Binding-site contacts:
Ligand atom NAM contacts residue VAL118 of chain 1.B at 4.0 Å.
Ligand atom CAA contacts residue VAL118 of chain 1.B at 3.6 Å (hydrophobic).
Ligand atom NAL contacts residue VAL118 of chain 1.B at 3.7 Å.
Ligand atom CAD contacts residue GLU111 of chain 1.B at 4.2 Å.
Ligand atom CAK contacts residue LYS7 of chain 1.B at 3.9 Å.
Ligand atom CAD contacts residue VAL118 of chain 1.B at 3.8 Å (hydrophobic).
Ligand atom CAB contacts residue VAL118 of chain 1.B at 3.8 Å (hydrophobic).
Ligand atom OAT contacts residue LYS7 of chain 1.B at 4.2 Å.
Ligand atom OAU contacts residue LYS1 of chain 1.B at 4.0 Å.
Ligand atom CAP contacts residue ALA4 of chain 1.B at 3.3 Å (hydrophobic).
Ligand atom CAF contacts residue VAL118 of chain 1.B at 4.0 Å (hydrophobic).
Ligand atom OAT contacts residue LYS1 of chain 1.B at 4.3 Å.
Ligand atom CAE contacts residue VAL118 of chain 1.B at 3.8 Å (hydrophobic).
Ligand atom CAJ contacts residue LYS7 of chain 1.B at 3.1 Å.
Ligand atom OAT contacts residue THR3 of chain 1.B at 4.3 Å.
Ligand atom CAG contacts residue VAL118 of chain 1.B at 3.9 Å (hydrophobic).
Ligand atom CAO contacts residue ALA4 of chain 1.B at 4.3 Å (hydrophobic).
Ligand atom CAF contacts residue ALA109 of chain 1.B at 4.5 Å (hydrophobic).
Ligand atom OAS contacts residue LYS7 of chain 1.B at 4.1 Å.
Ligand atom PD contacts residue VAL118 of chain 1.B at 4.1 Å.
Ligand atom OAT contacts residue GLU2 of chain 1.B at 3.2 Å (salt-bridge).
Ligand atom OAT contacts residue ALA4 of chain 1.B at 4.1 Å.
Ligand atom CL2 contacts residue PHE120 of chain 1.B at 3.9 Å.
Ligand atom NAQ contacts residue HIS119 of chain 1.B at 3.9 Å.
Ligand atom CAE contacts residue HIS119 of chain 1.B at 4.2 Å.
Ligand atom CAR contacts residue LYS7 of chain 1.B at 3.8 Å.
Ligand atom CAF contacts residue HIS119 of chain 1.B at 3.3 Å.
Ligand atom CAC contacts residue VAL118 of chain 1.B at 4.2 Å (hydrophobic).
Ligand atom NAL contacts residue HIS119 of chain 1.B at 2.7 Å (h-bond).
Ligand atom PD contacts residue HIS119 of chain 1.B at 2.0 Å.
Ligand atom CAE contacts residue ALA109 of chain 1.B at 4.3 Å (hydrophobic).
Ligand atom CL2 contacts residue HIS119 of chain 1.B at 3.1 Å.
Ligand atom CAH contacts residue HIS119 of chain 1.B at 4.4 Å.
Ligand atom CAG contacts residue HIS119 of chain 1.B at 3.9 Å.
Ligand atom CAA contacts residue HIS119 of chain 1.B at 3.3 Å.

Sequence of chain 1.B:
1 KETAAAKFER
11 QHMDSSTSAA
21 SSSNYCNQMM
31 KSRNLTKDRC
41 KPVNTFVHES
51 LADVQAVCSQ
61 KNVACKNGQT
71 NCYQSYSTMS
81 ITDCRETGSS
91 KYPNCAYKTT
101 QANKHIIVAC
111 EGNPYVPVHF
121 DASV

This small molecule binds to this protein.
Small molecule (SMILES): O=S(=O)(O)CCCn1c2[n+](c3ccccc31)[Pd](Cl)(Cl)[n+]1ccccc1-2